The small molecule below binds the protein below.
Small molecule (SMILES): CC(=O)N[C@H]1[C@H]([C@H](O)[C@H](O)CO)O[C@@](O)(C(=O)O)C[C@@H]1O

Binding-site contacts:
Ligand atom C1 contacts residue LYS154 of chain 1.A at 4.3 Å.
Ligand atom C6 contacts residue VAL153 of chain 1.A at 4.0 Å (hydrophobic).
Ligand atom N5 contacts residue GLU125 of chain 1.A at 3.3 Å (salt-bridge).
Ligand atom O1A contacts residue ASN155 of chain 1.A at 3.1 Å (h-bond).
Ligand atom C5 contacts residue VAL153 of chain 1.A at 3.8 Å (hydrophobic).
Ligand atom C11 contacts residue VAL86 of chain 2.A at 3.4 Å (hydrophobic).
Ligand atom O1B contacts residue LYS154 of chain 1.A at 3.9 Å.
Ligand atom O10 contacts residue VAL86 of chain 2.A at 3.5 Å.
Ligand atom N5 contacts residue VAL153 of chain 1.A at 3.4 Å (h-bond).
Ligand atom O1A contacts residue GLY156 of chain 1.A at 3.3 Å (h-bond).
Ligand atom C11 contacts residue ILE84 of chain 2.A at 4.0 Å (hydrophobic).
Ligand atom O1A contacts residue LYS154 of chain 1.A at 3.7 Å.
Ligand atom O8 contacts residue MET87 of chain 2.A at 3.1 Å (h-bond).
Ligand atom O7 contacts residue VAL86 of chain 2.A at 3.1 Å.
Ligand atom C4 contacts residue VAL153 of chain 1.A at 3.4 Å (hydrophobic).
Ligand atom C1 contacts residue VAL153 of chain 1.A at 4.4 Å (hydrophobic).
Ligand atom C8 contacts residue LYS154 of chain 1.A at 3.5 Å.
Ligand atom O8 contacts residue LYS154 of chain 1.A at 2.7 Å (salt-bridge).
Ligand atom C7 contacts residue LYS154 of chain 1.A at 4.3 Å.
Ligand atom O4 contacts residue VAL153 of chain 1.A at 3.8 Å.
Ligand atom O1A contacts residue VAL153 of chain 1.A at 3.9 Å.
Ligand atom C4 contacts residue GLU125 of chain 1.A at 4.1 Å.
Ligand atom O1B contacts residue ASN155 of chain 1.A at 3.1 Å (h-bond).
Ligand atom C11 contacts residue THR152 of chain 1.A at 4.0 Å.
Ligand atom C1 contacts residue GLY156 of chain 1.A at 4.3 Å.
Ligand atom O8 contacts residue GLU88 of chain 2.A at 4.0 Å.
Ligand atom O4 contacts residue GLU125 of chain 1.A at 3.3 Å (salt-bridge).
Ligand atom N5 contacts residue VAL86 of chain 2.A at 3.8 Å.
Ligand atom C8 contacts residue MET87 of chain 2.A at 4.1 Å (hydrophobic).
Ligand atom C1 contacts residue ASN155 of chain 1.A at 3.5 Å.
Ligand atom C10 contacts residue VAL86 of chain 2.A at 3.3 Å (hydrophobic).
Ligand atom C10 contacts residue GLU125 of chain 1.A at 3.6 Å.
Ligand atom C7 contacts residue VAL86 of chain 2.A at 3.5 Å (hydrophobic).
Ligand atom C7 contacts residue MET87 of chain 2.A at 4.1 Å (hydrophobic).
Ligand atom C5 contacts residue GLU125 of chain 1.A at 4.3 Å.
Ligand atom C11 contacts residue GLU125 of chain 1.A at 3.1 Å.
Ligand atom C11 contacts residue GLY85 of chain 2.A at 3.3 Å.

Sequence of chain 2.A:
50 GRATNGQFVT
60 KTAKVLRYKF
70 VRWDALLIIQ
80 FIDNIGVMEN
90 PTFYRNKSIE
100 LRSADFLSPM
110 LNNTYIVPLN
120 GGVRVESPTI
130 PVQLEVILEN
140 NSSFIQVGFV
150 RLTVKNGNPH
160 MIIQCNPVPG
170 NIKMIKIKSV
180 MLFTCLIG

Sequence of chain 1.A:
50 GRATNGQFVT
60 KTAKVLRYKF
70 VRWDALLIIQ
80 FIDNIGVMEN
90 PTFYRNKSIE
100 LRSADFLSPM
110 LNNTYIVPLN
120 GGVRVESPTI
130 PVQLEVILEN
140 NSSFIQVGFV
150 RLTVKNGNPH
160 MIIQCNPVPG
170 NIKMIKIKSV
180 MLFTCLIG